Sequence of chain 1.E:
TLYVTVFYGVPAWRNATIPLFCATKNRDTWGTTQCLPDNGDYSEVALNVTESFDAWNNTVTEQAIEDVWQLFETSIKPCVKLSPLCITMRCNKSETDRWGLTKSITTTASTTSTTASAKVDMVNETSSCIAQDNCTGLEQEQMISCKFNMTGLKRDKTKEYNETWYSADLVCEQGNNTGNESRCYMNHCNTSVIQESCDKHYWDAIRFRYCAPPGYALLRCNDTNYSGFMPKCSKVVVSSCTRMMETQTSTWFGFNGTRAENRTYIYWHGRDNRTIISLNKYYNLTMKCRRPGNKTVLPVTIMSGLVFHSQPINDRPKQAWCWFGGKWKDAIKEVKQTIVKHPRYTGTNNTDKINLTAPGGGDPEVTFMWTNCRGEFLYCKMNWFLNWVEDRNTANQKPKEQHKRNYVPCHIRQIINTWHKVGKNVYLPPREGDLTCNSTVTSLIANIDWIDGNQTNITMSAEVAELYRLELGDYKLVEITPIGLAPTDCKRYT

The small molecule below binds the protein below.
Small molecule (SMILES): CC(=O)N[C@H]1[C@H](O[C@H]2[C@H](O)[C@@H](NC(C)=O)CO[C@@H]2CO)O[C@H](CO)[C@@H](O[C@@H]2O[C@H](CO[C@H]3O[C@H](CO)[C@@H](O)[C@H](O)[C@@H]3O)[C@@H](O)[C@H](O[C@H]3O[C@H](CO)[C@@H](O)[C@H](O)[C@@H]3O[C@H]3O[C@H](CO)[C@@H](O)[C@H](O)[C@@H]3O)[C@@H]2O)[C@@H]1O

Binding-site contacts:
Ligand atom O7 contacts residue ASP352 of chain 1.E at 4.1 Å.
Ligand atom C8 contacts residue ASN355 of chain 1.E at 3.4 Å.
Ligand atom N2 contacts residue ARG392 of chain 1.E at 4.4 Å.
Ligand atom O5 contacts residue GLU390 of chain 1.E at 2.8 Å (salt-bridge).
Ligand atom C5 contacts residue ASP391 of chain 1.E at 4.0 Å.
Ligand atom C7 contacts residue ASN355 of chain 1.E at 3.0 Å.
Ligand atom C4 contacts residue GLU390 of chain 1.E at 4.0 Å.
Ligand atom C2 contacts residue ASN393 of chain 1.E at 4.1 Å.
Ligand atom O3 contacts residue ASN393 of chain 1.E at 3.6 Å (h-bond).
Ligand atom O7 contacts residue ASN355 of chain 1.E at 3.4 Å (h-bond).
Ligand atom C8 contacts residue LYS333 of chain 1.E at 4.4 Å.
Ligand atom N2 contacts residue ASN355 of chain 1.E at 2.7 Å (h-bond).
Ligand atom O3 contacts residue ARG392 of chain 1.E at 4.2 Å.
Ligand atom C1 contacts residue GLU390 of chain 1.E at 3.8 Å.
Ligand atom O5 contacts residue ILE354 of chain 1.E at 4.1 Å.
Ligand atom C2 contacts residue ARG392 of chain 1.E at 4.3 Å.
Ligand atom C3 contacts residue ASP352 of chain 1.E at 4.1 Å.
Ligand atom C1 contacts residue ASP352 of chain 1.E at 4.0 Å.
Ligand atom O5 contacts residue ASP352 of chain 1.E at 4.3 Å.
Ligand atom C3 contacts residue ASN393 of chain 1.E at 4.3 Å.
Ligand atom C3 contacts residue ASP391 of chain 1.E at 4.4 Å.
Ligand atom O6 contacts residue ASN393 of chain 1.E at 4.1 Å.
Ligand atom O7 contacts residue ARG392 of chain 1.E at 3.0 Å.
Ligand atom C4 contacts residue ASN355 of chain 1.E at 4.2 Å.
Ligand atom C7 contacts residue ARG392 of chain 1.E at 3.8 Å.
Ligand atom C1 contacts residue ILE354 of chain 1.E at 4.0 Å (hydrophobic).
Ligand atom C5 contacts residue ASP352 of chain 1.E at 3.9 Å.
Ligand atom C5 contacts residue GLU390 of chain 1.E at 3.8 Å.
Ligand atom O6 contacts residue LYS119 of chain 1.E at 3.6 Å.
Ligand atom C3 contacts residue ASN355 of chain 1.E at 3.8 Å.
Ligand atom O5 contacts residue ASN355 of chain 1.E at 2.3 Å (h-bond).
Ligand atom C5 contacts residue ASN355 of chain 1.E at 3.6 Å.
Ligand atom C4 contacts residue ASP352 of chain 1.E at 4.4 Å.
Ligand atom C1 contacts residue ASN355 of chain 1.E at 1.4 Å.
Ligand atom O6 contacts residue GLU390 of chain 1.E at 3.0 Å (salt-bridge).
Ligand atom C2 contacts residue ASN355 of chain 1.E at 2.5 Å.
Ligand atom C6 contacts residue GLU390 of chain 1.E at 3.6 Å.
Ligand atom O2 contacts residue ASN393 of chain 1.E at 2.9 Å (h-bond).
Ligand atom C1 contacts residue ASP391 of chain 1.E at 4.4 Å.